Sequence of chain 1.A:
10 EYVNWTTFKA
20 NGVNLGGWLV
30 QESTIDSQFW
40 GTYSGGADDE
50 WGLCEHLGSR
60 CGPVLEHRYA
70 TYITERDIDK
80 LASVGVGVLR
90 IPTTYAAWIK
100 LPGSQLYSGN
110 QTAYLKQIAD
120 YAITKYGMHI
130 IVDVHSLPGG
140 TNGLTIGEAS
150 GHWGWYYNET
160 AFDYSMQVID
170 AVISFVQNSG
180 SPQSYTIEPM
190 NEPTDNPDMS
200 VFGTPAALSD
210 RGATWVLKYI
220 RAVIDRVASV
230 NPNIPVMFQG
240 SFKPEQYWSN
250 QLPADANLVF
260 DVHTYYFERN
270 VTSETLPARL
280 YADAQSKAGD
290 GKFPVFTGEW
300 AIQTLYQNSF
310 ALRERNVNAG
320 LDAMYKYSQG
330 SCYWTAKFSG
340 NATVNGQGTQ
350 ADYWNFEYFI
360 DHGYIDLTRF

This protein binds this small molecule.
Small molecule (SMILES): CC(=O)N[C@@H]1[C@@H](O)[C@H](O)[C@@H](CO)O[C@H]1O

Binding-site contacts:
Ligand atom C7 contacts residue ASN269 of chain 1.A at 3.9 Å.
Ligand atom N2 contacts residue TYR305 of chain 1.A at 4.3 Å.
Ligand atom N2 contacts residue ASN269 of chain 1.A at 3.0 Å (h-bond).
Ligand atom C3 contacts residue ASN269 of chain 1.A at 3.8 Å.
Ligand atom O5 contacts residue ASN269 of chain 1.A at 2.4 Å (h-bond).
Ligand atom O7 contacts residue ASN269 of chain 1.A at 4.3 Å.
Ligand atom C2 contacts residue ASN269 of chain 1.A at 2.5 Å.
Ligand atom C8 contacts residue TYR305 of chain 1.A at 4.0 Å (hydrophobic).
Ligand atom C1 contacts residue ASN269 of chain 1.A at 1.4 Å.
Ligand atom C5 contacts residue ASN269 of chain 1.A at 3.7 Å.
Ligand atom C4 contacts residue ASN269 of chain 1.A at 4.2 Å.
Ligand atom O6 contacts residue ASN269 of chain 1.A at 4.5 Å.